Binding-site contacts:
Ligand atom C1 contacts residue PHE153 of chain 1.B at 4.3 Å (hydrophobic).
Ligand atom N contacts residue LEU121 of chain 1.B at 3.5 Å.
Ligand atom C1 contacts residue GLU102 of chain 1.B at 3.6 Å.
Ligand atom C2 contacts residue GLU102 of chain 1.B at 3.5 Å.
Ligand atom C5 contacts residue VAL87 of chain 1.B at 4.0 Å (hydrophobic).
Ligand atom C1 contacts residue LEU118 of chain 1.B at 3.9 Å (hydrophobic).
Ligand atom N contacts residue VAL111 of chain 1.B at 4.0 Å.
Ligand atom C3 contacts residue ALA99 of chain 1.B at 3.5 Å (hydrophobic).
Ligand atom C6 contacts residue LEU121 of chain 1.B at 4.0 Å (hydrophobic).
Ligand atom C6 contacts residue VAL87 of chain 1.B at 3.8 Å (hydrophobic).
Ligand atom C5 contacts residue TYR88 of chain 1.B at 3.8 Å (hydrophobic).
Ligand atom C6 contacts residue LEU84 of chain 1.B at 4.5 Å (hydrophobic).
Ligand atom C3 contacts residue LEU84 of chain 1.B at 4.3 Å (hydrophobic).
Ligand atom C2 contacts residue VAL103 of chain 1.B at 4.2 Å (hydrophobic).
Ligand atom C3 contacts residue VAL111 of chain 1.B at 4.0 Å (hydrophobic).
Ligand atom N contacts residue PHE153 of chain 1.B at 3.8 Å.
Ligand atom C4 contacts residue ILE78 of chain 1.B at 4.1 Å (hydrophobic).
Ligand atom C3 contacts residue ILE78 of chain 1.B at 4.0 Å (hydrophobic).
Ligand atom C3 contacts residue VAL103 of chain 1.B at 3.7 Å (hydrophobic).
Ligand atom C6 contacts residue ALA99 of chain 1.B at 4.4 Å (hydrophobic).
Ligand atom C4 contacts residue LEU84 of chain 1.B at 4.0 Å (hydrophobic).
Ligand atom N contacts residue GLU102 of chain 1.B at 2.9 Å (salt-bridge).
Ligand atom C1 contacts residue LEU121 of chain 1.B at 4.1 Å (hydrophobic).
Ligand atom C5 contacts residue LEU84 of chain 1.B at 3.8 Å (hydrophobic).
Ligand atom C4 contacts residue TYR88 of chain 1.B at 4.0 Å (hydrophobic).
Ligand atom C5 contacts residue LEU118 of chain 1.B at 4.3 Å (hydrophobic).
Ligand atom C2 contacts residue VAL111 of chain 1.B at 3.3 Å (hydrophobic).
Ligand atom N contacts residue LEU118 of chain 1.B at 3.8 Å.
Ligand atom C1 contacts residue VAL111 of chain 1.B at 3.9 Å (hydrophobic).
Ligand atom C4 contacts residue ALA99 of chain 1.B at 3.7 Å (hydrophobic).
Ligand atom C1 contacts residue ALA99 of chain 1.B at 4.2 Å (hydrophobic).
Ligand atom C2 contacts residue ALA99 of chain 1.B at 3.7 Å (hydrophobic).
Ligand atom C6 contacts residue LEU118 of chain 1.B at 3.5 Å (hydrophobic).
Ligand atom C5 contacts residue ALA99 of chain 1.B at 4.2 Å (hydrophobic).
Ligand atom N contacts residue VAL117 of chain 1.B at 4.5 Å.

Sequence of chain 1.B:
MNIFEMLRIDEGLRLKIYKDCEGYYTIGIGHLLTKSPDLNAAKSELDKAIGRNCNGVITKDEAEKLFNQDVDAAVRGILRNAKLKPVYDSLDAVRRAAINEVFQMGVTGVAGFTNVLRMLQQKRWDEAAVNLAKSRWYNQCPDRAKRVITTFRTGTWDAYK

The small molecule below binds the protein below.
Small molecule (SMILES): Nc1ccccc1